Sequence of chain 2.B:
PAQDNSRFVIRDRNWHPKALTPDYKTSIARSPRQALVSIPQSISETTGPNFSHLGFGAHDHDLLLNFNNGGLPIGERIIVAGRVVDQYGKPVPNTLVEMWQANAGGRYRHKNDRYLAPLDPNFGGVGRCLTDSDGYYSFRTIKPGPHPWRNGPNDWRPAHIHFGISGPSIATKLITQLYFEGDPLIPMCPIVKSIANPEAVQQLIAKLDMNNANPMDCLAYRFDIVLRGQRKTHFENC

Binding-site contacts:
Ligand atom N9 contacts residue TRP149 of chain 2.B at 3.9 Å.
Ligand atom C3 contacts residue PRO15 of chain 2.A at 3.5 Å (hydrophobic).
Ligand atom O10 contacts residue TRP149 of chain 2.B at 3.4 Å.
Ligand atom C4 contacts residue PRO15 of chain 2.A at 3.3 Å (hydrophobic).
Ligand atom C1 contacts residue HIS147 of chain 2.B at 4.0 Å.
Ligand atom O10 contacts residue PRO15 of chain 2.A at 3.9 Å.
Ligand atom O10 contacts residue ARG133 of chain 2.A at 3.6 Å.
Ligand atom O7 contacts residue FE1 of chain 2.M at 2.4 Å.
Ligand atom C3 contacts residue ARG157 of chain 2.B at 3.9 Å.
Ligand atom O8 contacts residue HIS162 of chain 2.B at 2.9 Å.
Ligand atom N9 contacts residue ILE191 of chain 2.B at 3.8 Å.
Ligand atom O7 contacts residue TYR108 of chain 2.B at 3.1 Å (h-bond).
Ligand atom C6 contacts residue ARG157 of chain 2.B at 3.9 Å.
Ligand atom O11 contacts residue PRO15 of chain 2.A at 3.7 Å.
Ligand atom O10 contacts residue TYR24 of chain 2.B at 4.0 Å.
Ligand atom O11 contacts residue TYR24 of chain 2.B at 2.5 Å (h-bond).
Ligand atom O7 contacts residue HIS160 of chain 2.B at 3.3 Å (h-bond).
Ligand atom O7 contacts residue HIS147 of chain 2.B at 3.6 Å.
Ligand atom O11 contacts residue ILE191 of chain 2.B at 3.6 Å.
Ligand atom O7 contacts residue ARG157 of chain 2.B at 3.5 Å.
Ligand atom C4 contacts residue ILE191 of chain 2.B at 3.9 Å (hydrophobic).
Ligand atom C6 contacts residue HIS147 of chain 2.B at 3.5 Å.
Ligand atom O8 contacts residue GLN177 of chain 2.B at 4.0 Å.
Ligand atom C1 contacts residue ARG157 of chain 2.B at 3.6 Å.
Ligand atom C2 contacts residue FE1 of chain 2.M at 3.0 Å.
Ligand atom C3 contacts residue ILE191 of chain 2.B at 3.7 Å (hydrophobic).
Ligand atom O8 contacts residue HIS160 of chain 2.B at 3.1 Å (h-bond).
Ligand atom O11 contacts residue GLY14 of chain 2.A at 4.0 Å.
Ligand atom O8 contacts residue FE1 of chain 2.M at 2.1 Å.
Ligand atom N9 contacts residue PRO15 of chain 2.A at 3.4 Å.
Ligand atom O8 contacts residue ARG157 of chain 2.B at 2.9 Å (salt-bridge).
Ligand atom O8 contacts residue TYR108 of chain 2.B at 3.9 Å.
Ligand atom N9 contacts residue TYR24 of chain 2.B at 3.6 Å.
Ligand atom C5 contacts residue PRO15 of chain 2.A at 3.8 Å (hydrophobic).
Ligand atom C3 contacts residue GLY14 of chain 2.A at 3.9 Å.
Ligand atom C1 contacts residue FE1 of chain 2.M at 3.1 Å.
Ligand atom C2 contacts residue ARG157 of chain 2.B at 3.3 Å.
Ligand atom C5 contacts residue TRP149 of chain 2.B at 3.8 Å (hydrophobic).
Ligand atom O11 contacts residue ARG133 of chain 2.A at 3.7 Å.
Ligand atom O11 contacts residue THR12 of chain 2.A at 4.0 Å.

Sequence of chain 2.A:
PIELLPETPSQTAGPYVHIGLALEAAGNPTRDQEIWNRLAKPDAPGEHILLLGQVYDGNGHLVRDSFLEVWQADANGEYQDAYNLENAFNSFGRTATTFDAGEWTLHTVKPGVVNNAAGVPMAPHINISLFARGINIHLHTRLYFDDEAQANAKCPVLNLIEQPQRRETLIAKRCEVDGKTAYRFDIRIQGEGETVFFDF

This protein binds this small molecule.
Small molecule (SMILES): O=[N+]([O-])c1ccc(O)c(O)c1